Sequence of chain 1.C:
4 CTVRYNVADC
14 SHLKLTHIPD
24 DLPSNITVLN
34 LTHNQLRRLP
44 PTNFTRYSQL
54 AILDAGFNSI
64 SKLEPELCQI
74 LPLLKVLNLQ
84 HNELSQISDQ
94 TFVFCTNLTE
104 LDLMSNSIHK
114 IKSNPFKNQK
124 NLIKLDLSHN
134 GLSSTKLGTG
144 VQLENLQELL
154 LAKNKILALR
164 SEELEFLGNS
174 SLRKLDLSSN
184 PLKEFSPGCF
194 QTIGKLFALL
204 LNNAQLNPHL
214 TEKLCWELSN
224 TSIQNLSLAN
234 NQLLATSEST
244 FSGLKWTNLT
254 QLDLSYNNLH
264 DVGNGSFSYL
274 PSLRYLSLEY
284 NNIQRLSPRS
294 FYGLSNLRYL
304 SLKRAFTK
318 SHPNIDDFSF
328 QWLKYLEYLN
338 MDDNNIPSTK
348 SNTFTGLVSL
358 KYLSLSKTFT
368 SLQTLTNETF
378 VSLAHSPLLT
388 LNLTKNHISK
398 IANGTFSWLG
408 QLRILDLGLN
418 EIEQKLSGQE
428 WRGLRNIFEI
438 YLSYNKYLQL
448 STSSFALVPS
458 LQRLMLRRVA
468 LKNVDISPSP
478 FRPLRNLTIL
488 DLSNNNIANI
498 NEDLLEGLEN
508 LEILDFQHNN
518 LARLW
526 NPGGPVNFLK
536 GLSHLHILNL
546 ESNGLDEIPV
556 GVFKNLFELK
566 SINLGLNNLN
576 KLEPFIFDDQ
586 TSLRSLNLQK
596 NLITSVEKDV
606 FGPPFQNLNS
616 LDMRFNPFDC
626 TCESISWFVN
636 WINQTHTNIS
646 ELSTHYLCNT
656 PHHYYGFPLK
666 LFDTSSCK

A small-molecule ligand and the protein it binds are described below.
Small molecule (SMILES): CC(=O)N[C@H]1[C@H](O[C@H]2[C@H](O)[C@@H](NC(C)=O)CO[C@@H]2CO)O[C@H](CO)[C@@H](O)[C@@H]1O

Binding-site contacts:
Ligand atom O7 contacts residue ASN483 of chain 1.C at 3.3 Å (h-bond).
Ligand atom N2 contacts residue ASN483 of chain 1.C at 2.9 Å (h-bond).
Ligand atom C1 contacts residue ASN483 of chain 1.C at 1.4 Å.
Ligand atom C2 contacts residue ASN483 of chain 1.C at 2.4 Å.
Ligand atom O5 contacts residue ASN483 of chain 1.C at 2.4 Å (h-bond).
Ligand atom C8 contacts residue ASN483 of chain 1.C at 4.4 Å.
Ligand atom C7 contacts residue PRO456 of chain 1.C at 4.2 Å (hydrophobic).
Ligand atom C8 contacts residue SER457 of chain 1.C at 3.7 Å.
Ligand atom C3 contacts residue ASN483 of chain 1.C at 3.8 Å.
Ligand atom C8 contacts residue PRO456 of chain 1.C at 4.0 Å (hydrophobic).
Ligand atom O7 contacts residue SER457 of chain 1.C at 3.1 Å (h-bond).
Ligand atom C7 contacts residue ASN483 of chain 1.C at 3.3 Å.
Ligand atom C4 contacts residue ASN483 of chain 1.C at 4.2 Å.
Ligand atom O5 contacts residue GLN459 of chain 1.C at 4.4 Å.
Ligand atom C5 contacts residue ASN483 of chain 1.C at 3.7 Å.
Ligand atom C7 contacts residue SER457 of chain 1.C at 3.8 Å.
Ligand atom O7 contacts residue PRO456 of chain 1.C at 4.4 Å.